Binding-site contacts:
Ligand atom C8 contacts residue ARG59 of chain 1.YB at 4.0 Å.
Ligand atom N9 contacts residue ARG59 of chain 1.YB at 4.4 Å.

Sequence of chain 1.YB:
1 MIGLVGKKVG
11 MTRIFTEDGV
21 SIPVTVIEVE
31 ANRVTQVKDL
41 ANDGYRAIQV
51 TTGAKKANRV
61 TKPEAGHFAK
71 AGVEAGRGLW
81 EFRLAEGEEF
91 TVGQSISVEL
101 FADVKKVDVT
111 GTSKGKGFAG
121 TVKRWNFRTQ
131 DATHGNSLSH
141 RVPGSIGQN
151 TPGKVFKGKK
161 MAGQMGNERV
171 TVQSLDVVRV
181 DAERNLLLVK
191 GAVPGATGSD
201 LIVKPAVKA

The small molecule below binds the protein below.
Small molecule (SMILES): Nc1nc2[nH]cnc2c(=O)[nH]1